The small molecule below binds the protein below.
Small molecule (SMILES): C[C@H](Nc1nccc(-c2c(-c3cccc(C(F)(F)F)c3)nc(C3CCNCC3)n2C)n1)c1ccccc1

Sequence of chain 1.A:
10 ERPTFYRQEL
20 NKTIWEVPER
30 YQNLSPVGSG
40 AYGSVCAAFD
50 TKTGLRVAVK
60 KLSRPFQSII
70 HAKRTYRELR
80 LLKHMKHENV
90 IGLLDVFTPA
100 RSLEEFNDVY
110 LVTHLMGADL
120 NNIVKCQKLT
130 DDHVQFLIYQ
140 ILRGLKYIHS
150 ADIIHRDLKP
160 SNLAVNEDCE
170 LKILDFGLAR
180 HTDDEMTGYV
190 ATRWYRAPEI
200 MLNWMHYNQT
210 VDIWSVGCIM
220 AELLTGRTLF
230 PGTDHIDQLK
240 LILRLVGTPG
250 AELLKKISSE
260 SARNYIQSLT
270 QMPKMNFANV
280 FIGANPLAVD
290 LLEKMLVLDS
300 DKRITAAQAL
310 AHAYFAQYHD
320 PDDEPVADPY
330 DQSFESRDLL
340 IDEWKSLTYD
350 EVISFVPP

Binding-site contacts:
Ligand atom C14 contacts residue ASP174 of chain 1.A at 3.7 Å.
Ligand atom C32 contacts residue ALA57 of chain 1.A at 3.7 Å (hydrophobic).
Ligand atom C59 contacts residue ALA117 of chain 1.A at 3.6 Å (hydrophobic).
Ligand atom C58 contacts residue ASP118 of chain 1.A at 3.7 Å.
Ligand atom C16 contacts residue TYR41 of chain 1.A at 3.5 Å (hydrophobic).
Ligand atom N48 contacts residue MET115 of chain 1.A at 3.0 Å (h-bond).
Ligand atom F46 contacts residue LEU110 of chain 1.A at 3.5 Å.
Ligand atom C31 contacts residue LYS59 of chain 1.A at 3.5 Å.
Ligand atom C38 contacts residue MET115 of chain 1.A at 3.6 Å (hydrophobic).
Ligand atom C37 contacts residue THR112 of chain 1.A at 3.9 Å.
Ligand atom C30 contacts residue LEU110 of chain 1.A at 3.4 Å (hydrophobic).
Ligand atom C60 contacts residue MET115 of chain 1.A at 3.3 Å (hydrophobic).
Ligand atom C30 contacts residue THR112 of chain 1.A at 3.5 Å.
Ligand atom C31 contacts residue ALA57 of chain 1.A at 3.6 Å (hydrophobic).
Ligand atom N48 contacts residue LEU114 of chain 1.A at 3.2 Å.
Ligand atom N39 contacts residue MET115 of chain 1.A at 2.8 Å (h-bond).
Ligand atom C14 contacts residue SER160 of chain 1.A at 3.8 Å.
Ligand atom C30 contacts residue LYS59 of chain 1.A at 3.6 Å.
Ligand atom C31 contacts residue VAL58 of chain 1.A at 3.9 Å (hydrophobic).
Ligand atom C32 contacts residue VAL44 of chain 1.A at 3.6 Å (hydrophobic).
Ligand atom C38 contacts residue HIS113 of chain 1.A at 3.3 Å.
Ligand atom C17 contacts residue TYR41 of chain 1.A at 3.7 Å (hydrophobic).
Ligand atom C31 contacts residue THR112 of chain 1.A at 3.7 Å.
Ligand atom F45 contacts residue LYS59 of chain 1.A at 3.5 Å.
Ligand atom F45 contacts residue LEU81 of chain 1.A at 3.5 Å.
Ligand atom C40 contacts residue LEU114 of chain 1.A at 3.6 Å (hydrophobic).
Ligand atom F47 contacts residue ILE90 of chain 1.A at 3.6 Å.
Ligand atom F46 contacts residue LEU81 of chain 1.A at 3.7 Å.
Ligand atom N39 contacts residue HIS113 of chain 1.A at 3.6 Å.
Ligand atom C31 contacts residue LEU110 of chain 1.A at 3.8 Å (hydrophobic).
Ligand atom C40 contacts residue MET115 of chain 1.A at 3.7 Å (hydrophobic).
Ligand atom F47 contacts residue LEU81 of chain 1.A at 3.6 Å.
Ligand atom F45 contacts residue GLU77 of chain 1.A at 3.5 Å.
Ligand atom C13 contacts residue ASP174 of chain 1.A at 3.4 Å.
Ligand atom C50 contacts residue MET115 of chain 1.A at 3.5 Å (hydrophobic).
Ligand atom N39 contacts residue LEU114 of chain 1.A at 3.5 Å.
Ligand atom N39 contacts residue ALA57 of chain 1.A at 3.7 Å.
Ligand atom N15 contacts residue ASP174 of chain 1.A at 3.3 Å (salt-bridge).
Ligand atom C38 contacts residue ALA57 of chain 1.A at 3.7 Å (hydrophobic).
Ligand atom C49 contacts residue MET115 of chain 1.A at 3.6 Å (hydrophobic).